Binding-site contacts:
Ligand atom O5 contacts residue THR191 of chain 2.A at 3.4 Å.
Ligand atom O1 contacts residue PRO192 of chain 2.A at 3.5 Å.
Ligand atom C6 contacts residue TRP190 of chain 2.A at 3.3 Å (hydrophobic).
Ligand atom O6 contacts residue TRP190 of chain 2.A at 4.5 Å.
Ligand atom O6 contacts residue PRO192 of chain 2.A at 3.6 Å (h-bond).
Ligand atom O2 contacts residue PRO223 of chain 2.A at 4.4 Å.
Ligand atom O1 contacts residue TRP190 of chain 2.A at 4.0 Å.
Ligand atom C6 contacts residue PRO192 of chain 2.A at 3.9 Å (hydrophobic).
Ligand atom O4 contacts residue TRP190 of chain 2.A at 3.4 Å (h-bond).
Ligand atom O1 contacts residue PRO223 of chain 2.A at 3.7 Å.
Ligand atom C5 contacts residue THR191 of chain 2.A at 4.0 Å.
Ligand atom C5 contacts residue TRP190 of chain 2.A at 3.5 Å (hydrophobic).
Ligand atom C5 contacts residue PRO192 of chain 2.A at 4.4 Å (hydrophobic).
Ligand atom C1 contacts residue TRP190 of chain 2.A at 3.5 Å (hydrophobic).
Ligand atom C4 contacts residue TRP190 of chain 2.A at 4.1 Å (hydrophobic).
Ligand atom C1 contacts residue THR191 of chain 2.A at 4.0 Å.
Ligand atom O6 contacts residue THR191 of chain 2.A at 3.7 Å.
Ligand atom O5 contacts residue PRO192 of chain 2.A at 3.3 Å.
Ligand atom O1 contacts residue GLY22 of chain 2.A at 3.3 Å.
Ligand atom C1 contacts residue PRO192 of chain 2.A at 4.0 Å (hydrophobic).
Ligand atom C1 contacts residue PRO223 of chain 2.A at 4.1 Å (hydrophobic).
Ligand atom O1 contacts residue THR191 of chain 2.A at 4.0 Å.
Ligand atom O6 contacts residue GLU195 of chain 2.A at 2.7 Å (salt-bridge).
Ligand atom C6 contacts residue GLU195 of chain 2.A at 3.3 Å.
Ligand atom C6 contacts residue THR191 of chain 2.A at 3.5 Å.
Ligand atom O5 contacts residue TRP190 of chain 2.A at 3.6 Å (h-bond).

Sequence of chain 2.A:
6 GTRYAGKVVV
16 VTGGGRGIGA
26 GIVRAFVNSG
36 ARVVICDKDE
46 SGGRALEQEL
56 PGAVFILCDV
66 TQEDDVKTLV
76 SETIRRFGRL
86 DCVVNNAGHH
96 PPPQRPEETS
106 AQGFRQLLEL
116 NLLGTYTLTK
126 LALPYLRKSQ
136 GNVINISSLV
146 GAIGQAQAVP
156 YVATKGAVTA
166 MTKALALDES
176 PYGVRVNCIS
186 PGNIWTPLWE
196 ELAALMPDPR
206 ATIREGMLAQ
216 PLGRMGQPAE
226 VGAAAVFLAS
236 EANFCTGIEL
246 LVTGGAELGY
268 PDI

A small-molecule ligand and the protein it binds are described below.
Small molecule (SMILES): OC[C@H]1O[C@@H](O)[C@H](O)[C@@H](O)[C@@H]1O